Binding-site contacts:
Ligand atom O9 contacts residue MG1 of chain 1.B at 2.1 Å.
Ligand atom O18 contacts residue TRP143 of chain 1.A at 3.4 Å.
Ligand atom C11 contacts residue TRP38 of chain 1.A at 4.0 Å (hydrophobic).
Ligand atom O9 contacts residue GLU199 of chain 1.A at 2.6 Å (salt-bridge).
Ligand atom C3 contacts residue ASN170 of chain 1.A at 3.5 Å.
Ligand atom C7 contacts residue GLU199 of chain 1.A at 3.2 Å.
Ligand atom C16 contacts residue TRP38 of chain 1.A at 3.5 Å (hydrophobic).
Ligand atom C28 contacts residue LYS144 of chain 1.A at 3.7 Å.
Ligand atom C19 contacts residue PRO174 of chain 1.A at 3.8 Å (hydrophobic).
Ligand atom C6 contacts residue PRO174 of chain 1.A at 3.6 Å (hydrophobic).
Ligand atom O17 contacts residue HIS142 of chain 1.A at 3.5 Å (h-bond).
Ligand atom C3 contacts residue GLU199 of chain 1.A at 3.4 Å.
Ligand atom O5 contacts residue ASP141 of chain 1.A at 2.9 Å (salt-bridge).
Ligand atom O5 contacts residue SAM1 of chain 1.C at 2.8 Å.
Ligand atom N14 contacts residue LYS144 of chain 1.A at 3.5 Å.
Ligand atom C32 contacts residue LYS144 of chain 1.A at 3.5 Å.
Ligand atom C32 contacts residue MG1 of chain 1.B at 3.0 Å.
Ligand atom C21 contacts residue TRP38 of chain 1.A at 3.9 Å (hydrophobic).
Ligand atom N14 contacts residue SAM1 of chain 1.C at 4.0 Å.
Ligand atom C32 contacts residue ASN170 of chain 1.A at 3.2 Å.
Ligand atom C7 contacts residue MG1 of chain 1.B at 2.9 Å.
Ligand atom N14 contacts residue TRP143 of chain 1.A at 3.7 Å.
Ligand atom O8 contacts residue PRO174 of chain 1.A at 4.0 Å.
Ligand atom O5 contacts residue MG1 of chain 1.B at 2.2 Å.
Ligand atom C11 contacts residue PRO174 of chain 1.A at 3.7 Å (hydrophobic).
Ligand atom O17 contacts residue LYS144 of chain 1.A at 3.1 Å (salt-bridge).
Ligand atom C3 contacts residue TRP38 of chain 1.A at 4.1 Å (hydrophobic).
Ligand atom C32 contacts residue SAM1 of chain 1.C at 3.6 Å.
Ligand atom O5 contacts residue ASN170 of chain 1.A at 2.9 Å (h-bond).
Ligand atom O9 contacts residue ASN170 of chain 1.A at 2.7 Å (h-bond).
Ligand atom C3 contacts residue PRO174 of chain 1.A at 4.0 Å (hydrophobic).
Ligand atom O5 contacts residue LYS144 of chain 1.A at 2.9 Å (salt-bridge).
Ligand atom O8 contacts residue TRP38 of chain 1.A at 3.8 Å.
Ligand atom O8 contacts residue LEU198 of chain 1.A at 3.8 Å.
Ligand atom C6 contacts residue TRP38 of chain 1.A at 3.7 Å (hydrophobic).
Ligand atom C7 contacts residue ASN170 of chain 1.A at 3.1 Å.
Ligand atom O17 contacts residue SAM1 of chain 1.C at 3.4 Å.
Ligand atom C22 contacts residue PRO174 of chain 1.A at 3.9 Å (hydrophobic).
Ligand atom O9 contacts residue ASP169 of chain 1.A at 3.2 Å (salt-bridge).
Ligand atom O17 contacts residue TRP143 of chain 1.A at 3.4 Å.

Sequence of chain 1.A:
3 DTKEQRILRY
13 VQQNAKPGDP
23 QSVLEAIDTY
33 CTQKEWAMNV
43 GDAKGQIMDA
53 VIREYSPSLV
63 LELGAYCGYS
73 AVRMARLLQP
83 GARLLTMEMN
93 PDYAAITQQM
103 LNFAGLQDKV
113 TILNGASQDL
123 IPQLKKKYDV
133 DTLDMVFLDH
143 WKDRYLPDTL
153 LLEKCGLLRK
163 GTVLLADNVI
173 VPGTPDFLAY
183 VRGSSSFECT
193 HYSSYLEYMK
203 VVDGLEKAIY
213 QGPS

This small molecule binds to this protein.
Small molecule (SMILES): O=C(CCN1CCN(c2cccc(C(F)(F)F)c2)CC1)c1cc(O)c(O)c([N+](=O)[O-])c1